This protein binds this small molecule.
Small molecule (SMILES): CC(=O)N[C@H]1[C@H](O[C@H]2[C@H](O)[C@@H](NC(C)=O)CO[C@@H]2CO)O[C@H](CO)[C@@H](O)[C@@H]1O

Sequence of chain 1.B:
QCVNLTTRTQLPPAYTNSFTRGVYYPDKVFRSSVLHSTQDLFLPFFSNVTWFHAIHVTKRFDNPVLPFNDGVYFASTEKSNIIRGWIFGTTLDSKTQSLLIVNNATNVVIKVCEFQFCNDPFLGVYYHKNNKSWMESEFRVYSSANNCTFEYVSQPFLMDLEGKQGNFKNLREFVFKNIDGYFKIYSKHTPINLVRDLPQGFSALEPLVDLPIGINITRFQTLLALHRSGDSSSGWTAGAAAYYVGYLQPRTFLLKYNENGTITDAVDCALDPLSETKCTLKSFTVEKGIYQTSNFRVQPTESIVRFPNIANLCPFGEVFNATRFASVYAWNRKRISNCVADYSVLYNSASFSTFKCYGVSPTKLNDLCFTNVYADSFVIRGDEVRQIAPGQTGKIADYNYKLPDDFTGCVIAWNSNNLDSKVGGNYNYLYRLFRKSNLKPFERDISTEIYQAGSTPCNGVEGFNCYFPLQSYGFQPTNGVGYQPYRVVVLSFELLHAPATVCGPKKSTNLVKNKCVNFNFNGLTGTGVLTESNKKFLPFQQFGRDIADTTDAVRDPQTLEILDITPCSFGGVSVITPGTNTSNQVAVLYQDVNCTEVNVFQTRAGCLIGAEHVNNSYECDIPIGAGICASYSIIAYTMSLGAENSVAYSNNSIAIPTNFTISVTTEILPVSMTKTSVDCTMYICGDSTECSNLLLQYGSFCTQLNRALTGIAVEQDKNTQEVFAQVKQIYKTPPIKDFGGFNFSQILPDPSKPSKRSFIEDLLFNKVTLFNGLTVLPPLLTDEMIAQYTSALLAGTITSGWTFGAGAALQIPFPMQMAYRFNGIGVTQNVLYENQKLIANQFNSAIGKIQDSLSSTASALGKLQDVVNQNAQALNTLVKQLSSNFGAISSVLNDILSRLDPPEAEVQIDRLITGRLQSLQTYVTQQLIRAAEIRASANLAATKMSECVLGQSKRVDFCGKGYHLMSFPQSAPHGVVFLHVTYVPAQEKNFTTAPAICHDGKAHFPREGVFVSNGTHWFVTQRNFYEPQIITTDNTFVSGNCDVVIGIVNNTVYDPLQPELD

Binding-site contacts:
Ligand atom O6 contacts residue VAL127 of chain 1.B at 4.4 Å.
Ligand atom C8 contacts residue THR124 of chain 1.B at 3.6 Å.
Ligand atom C5 contacts residue ASN125 of chain 1.B at 4.2 Å.
Ligand atom C2 contacts residue ASN122 of chain 1.B at 2.5 Å.
Ligand atom O7 contacts residue ASN122 of chain 1.B at 3.5 Å (h-bond).
Ligand atom N2 contacts residue THR124 of chain 1.B at 2.5 Å (h-bond).
Ligand atom C3 contacts residue ASN122 of chain 1.B at 3.8 Å.
Ligand atom C8 contacts residue ALA123 of chain 1.B at 3.9 Å (hydrophobic).
Ligand atom O5 contacts residue ASN125 of chain 1.B at 4.5 Å.
Ligand atom O7 contacts residue GLU154 of chain 1.B at 4.3 Å.
Ligand atom C7 contacts residue ASN122 of chain 1.B at 3.4 Å.
Ligand atom C7 contacts residue THR124 of chain 1.B at 3.5 Å.
Ligand atom O3 contacts residue THR124 of chain 1.B at 4.3 Å.
Ligand atom C8 contacts residue ASN122 of chain 1.B at 4.5 Å.
Ligand atom C5 contacts residue ASN122 of chain 1.B at 3.7 Å.
Ligand atom C5 contacts residue VAL171 of chain 1.B at 4.2 Å (hydrophobic).
Ligand atom O5 contacts residue ASN122 of chain 1.B at 2.4 Å (h-bond).
Ligand atom C6 contacts residue VAL127 of chain 1.B at 3.7 Å (hydrophobic).
Ligand atom N2 contacts residue ASN122 of chain 1.B at 2.9 Å (h-bond).
Ligand atom C3 contacts residue THR124 of chain 1.B at 3.6 Å.
Ligand atom C1 contacts residue ASN125 of chain 1.B at 4.4 Å.
Ligand atom C5 contacts residue VAL127 of chain 1.B at 4.2 Å (hydrophobic).
Ligand atom C2 contacts residue THR124 of chain 1.B at 3.3 Å.
Ligand atom O5 contacts residue VAL127 of chain 1.B at 3.9 Å.
Ligand atom C1 contacts residue THR124 of chain 1.B at 3.5 Å.
Ligand atom C3 contacts residue ASN125 of chain 1.B at 4.3 Å.
Ligand atom C1 contacts residue ASN122 of chain 1.B at 1.4 Å.
Ligand atom C8 contacts residue VAL171 of chain 1.B at 3.6 Å (hydrophobic).
Ligand atom C6 contacts residue VAL171 of chain 1.B at 3.6 Å (hydrophobic).
Ligand atom C4 contacts residue ASN122 of chain 1.B at 4.2 Å.